Binding-site contacts:
Ligand atom C19 contacts residue ILE162 of chain 1.A at 3.9 Å (hydrophobic).
Ligand atom C6 contacts residue SER82 of chain 1.A at 4.1 Å.
Ligand atom C19 contacts residue LEU163 of chain 1.A at 4.1 Å (hydrophobic).
Ligand atom C7 contacts residue ILE162 of chain 1.A at 3.8 Å (hydrophobic).
Ligand atom C18 contacts residue TRP166 of chain 1.A at 3.5 Å (hydrophobic).
Ligand atom O1 contacts residue ARG159 of chain 1.A at 3.4 Å (salt-bridge).
Ligand atom O1 contacts residue TYR78 of chain 1.A at 3.8 Å.
Ligand atom C8 contacts residue CYS85 of chain 1.A at 4.4 Å (hydrophobic).
Ligand atom C1 contacts residue CLR1 of chain 1.C at 4.4 Å.
Ligand atom O1 contacts residue CLR1 of chain 1.C at 3.5 Å (h-bond).
Ligand atom C25 contacts residue LEU123 of chain 1.A at 4.1 Å (hydrophobic).
Ligand atom C6 contacts residue ILE162 of chain 1.A at 3.9 Å (hydrophobic).
Ligand atom C22 contacts residue TRP166 of chain 1.A at 4.0 Å (hydrophobic).
Ligand atom C27 contacts residue CLR1 of chain 1.C at 4.1 Å.
Ligand atom C11 contacts residue LEU163 of chain 1.A at 4.2 Å (hydrophobic).
Ligand atom C15 contacts residue CYS85 of chain 1.A at 3.7 Å (hydrophobic).
Ligand atom C2 contacts residue ARG159 of chain 1.A at 4.1 Å.
Ligand atom C14 contacts residue CYS85 of chain 1.A at 4.3 Å (hydrophobic).
Ligand atom C27 contacts residue VAL89 of chain 1.A at 3.4 Å (hydrophobic).
Ligand atom C16 contacts residue CYS85 of chain 1.A at 4.1 Å (hydrophobic).
Ligand atom C15 contacts residue TRP166 of chain 1.A at 3.6 Å (hydrophobic).
Ligand atom C19 contacts residue ARG159 of chain 1.A at 4.3 Å.
Ligand atom C7 contacts residue CYS85 of chain 1.A at 4.2 Å (hydrophobic).
Ligand atom C26 contacts residue PHE116 of chain 1.A at 4.4 Å (hydrophobic).
Ligand atom C3 contacts residue ARG159 of chain 1.A at 4.3 Å.
Ligand atom C4 contacts residue CLR1 of chain 1.C at 4.3 Å.
Ligand atom C6 contacts residue THR81 of chain 1.A at 3.9 Å.
Ligand atom C7 contacts residue SER82 of chain 1.A at 3.8 Å.
Ligand atom C5 contacts residue ILE162 of chain 1.A at 4.1 Å (hydrophobic).
Ligand atom C3 contacts residue CLR1 of chain 1.C at 3.6 Å.
Ligand atom C6 contacts residue TYR78 of chain 1.A at 4.3 Å (hydrophobic).
Ligand atom C26 contacts residue ILE120 of chain 1.A at 4.1 Å (hydrophobic).
Ligand atom C16 contacts residue TRP166 of chain 1.A at 3.7 Å (hydrophobic).

A protein and the small-molecule ligand that binds it are described below.
Small molecule (SMILES): CC(C)CCC[C@@H](C)[C@H]1CC[C@H]2[C@@H]3CC=C4C[C@@H](O)CC[C@]4(C)[C@H]3CC[C@]12C

Sequence of chain 1.A:
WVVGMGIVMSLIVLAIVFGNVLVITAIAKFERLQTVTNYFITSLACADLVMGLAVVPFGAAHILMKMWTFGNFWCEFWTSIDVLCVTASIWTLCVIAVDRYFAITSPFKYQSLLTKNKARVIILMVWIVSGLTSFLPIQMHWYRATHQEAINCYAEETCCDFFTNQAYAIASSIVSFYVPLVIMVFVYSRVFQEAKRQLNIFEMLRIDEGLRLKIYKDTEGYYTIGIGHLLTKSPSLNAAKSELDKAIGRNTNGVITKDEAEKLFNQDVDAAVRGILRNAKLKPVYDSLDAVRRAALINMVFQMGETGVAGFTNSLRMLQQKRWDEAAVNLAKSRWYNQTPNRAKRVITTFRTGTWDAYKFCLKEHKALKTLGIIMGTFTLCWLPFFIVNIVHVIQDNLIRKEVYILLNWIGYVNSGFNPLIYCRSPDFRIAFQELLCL